Binding-site contacts:
Ligand atom N02 contacts residue TRP319 of chain 1.B at 2.8 Å (h-bond).
Ligand atom C03 contacts residue PRO297 of chain 1.B at 3.9 Å (hydrophobic).
Ligand atom C27 contacts residue TYR438 of chain 1.B at 3.2 Å (hydrophobic).
Ligand atom C07 contacts residue PHE316 of chain 1.B at 3.9 Å (hydrophobic).
Ligand atom O29 contacts residue TRP410 of chain 1.B at 3.7 Å.
Ligand atom O09 contacts residue HEM1 of chain 1.J at 3.6 Å (h-bond).
Ligand atom N02 contacts residue HEM1 of chain 1.J at 3.6 Å.
Ligand atom C25 contacts residue HEM1 of chain 1.J at 3.7 Å.
Ligand atom C03 contacts residue TRP319 of chain 1.B at 3.7 Å (hydrophobic).
Ligand atom C02 contacts residue HEM1 of chain 1.J at 3.6 Å.
Ligand atom C07 contacts residue HEM1 of chain 1.J at 3.2 Å.
Ligand atom O09 contacts residue GLU324 of chain 1.B at 3.9 Å.
Ligand atom N02 contacts residue TYR320 of chain 1.B at 3.5 Å.
Ligand atom C10 contacts residue VAL299 of chain 1.B at 3.6 Å (hydrophobic).
Ligand atom C06 contacts residue GLU324 of chain 1.B at 3.6 Å.
Ligand atom C08 contacts residue HEM1 of chain 1.J at 3.4 Å.
Ligand atom C06 contacts residue HEM1 of chain 1.J at 3.8 Å.
Ligand atom C05 contacts residue HEM1 of chain 1.J at 3.8 Å.
Ligand atom C22 contacts residue GOL1 of chain 1.O at 3.8 Å.
Ligand atom N01 contacts residue GLU324 of chain 1.B at 2.7 Å (salt-bridge).
Ligand atom C10 contacts residue HEM1 of chain 1.J at 3.7 Å.
Ligand atom C03 contacts residue HEM1 of chain 1.J at 3.4 Å.
Ligand atom C13 contacts residue HEM1 of chain 1.J at 3.3 Å.
Ligand atom C07 contacts residue GLY318 of chain 1.B at 3.7 Å.
Ligand atom C12 contacts residue HEM1 of chain 1.J at 2.9 Å.
Ligand atom C11 contacts residue HEM1 of chain 1.J at 3.3 Å.
Ligand atom N02 contacts residue GLU324 of chain 1.B at 2.6 Å (salt-bridge).
Ligand atom N21 contacts residue GOL1 of chain 1.O at 3.4 Å.
Ligand atom C02 contacts residue GLU324 of chain 1.B at 3.5 Å.
Ligand atom C27 contacts residue LEU68 of chain 1.B at 3.3 Å (hydrophobic).
Ligand atom O29 contacts residue HEM1 of chain 1.J at 2.9 Å (h-bond).
Ligand atom C02 contacts residue TRP319 of chain 1.B at 3.6 Å (hydrophobic).
Ligand atom N22 contacts residue TRP37 of chain 1.A at 3.6 Å.
Ligand atom N02 contacts residue MET321 of chain 1.B at 3.8 Å.
Ligand atom C04 contacts residue HEM1 of chain 1.J at 3.5 Å.
Ligand atom C08 contacts residue GLU324 of chain 1.B at 3.6 Å.
Ligand atom N14 contacts residue HEM1 of chain 1.J at 2.8 Å (h-bond).
Ligand atom N01 contacts residue HEM1 of chain 1.J at 3.7 Å.
Ligand atom C26 contacts residue GOL1 of chain 1.O at 3.7 Å.
Ligand atom C11 contacts residue ACT1 of chain 1.N at 3.9 Å.

Sequence of chain 1.B:
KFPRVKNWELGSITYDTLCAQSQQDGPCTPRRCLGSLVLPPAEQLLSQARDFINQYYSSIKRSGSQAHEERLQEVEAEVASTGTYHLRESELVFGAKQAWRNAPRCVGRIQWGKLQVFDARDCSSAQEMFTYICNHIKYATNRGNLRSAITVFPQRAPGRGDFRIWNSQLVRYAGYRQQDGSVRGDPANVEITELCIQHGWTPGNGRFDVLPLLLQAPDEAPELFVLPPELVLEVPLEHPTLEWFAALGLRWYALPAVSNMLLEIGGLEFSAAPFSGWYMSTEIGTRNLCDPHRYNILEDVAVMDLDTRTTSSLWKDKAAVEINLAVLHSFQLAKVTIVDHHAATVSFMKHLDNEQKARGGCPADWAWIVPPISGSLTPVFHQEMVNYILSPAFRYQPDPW

Sequence of chain 1.A:
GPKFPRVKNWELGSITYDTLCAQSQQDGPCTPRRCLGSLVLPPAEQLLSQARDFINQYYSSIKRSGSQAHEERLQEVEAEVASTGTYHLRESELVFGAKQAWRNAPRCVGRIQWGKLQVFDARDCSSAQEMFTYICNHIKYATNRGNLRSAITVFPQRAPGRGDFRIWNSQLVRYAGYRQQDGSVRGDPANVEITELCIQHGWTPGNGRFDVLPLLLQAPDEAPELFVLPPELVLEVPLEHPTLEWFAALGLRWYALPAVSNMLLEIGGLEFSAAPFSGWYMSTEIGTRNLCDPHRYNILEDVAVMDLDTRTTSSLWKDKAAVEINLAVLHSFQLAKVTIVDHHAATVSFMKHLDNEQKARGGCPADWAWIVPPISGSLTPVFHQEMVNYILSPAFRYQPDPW

The small molecule below binds the protein below.
Small molecule (SMILES): Cc1cc(N)nc(COCC[C@@H](CN)OCc2cc(C)cc(N)n2)c1